Sequence of chain 1.C:
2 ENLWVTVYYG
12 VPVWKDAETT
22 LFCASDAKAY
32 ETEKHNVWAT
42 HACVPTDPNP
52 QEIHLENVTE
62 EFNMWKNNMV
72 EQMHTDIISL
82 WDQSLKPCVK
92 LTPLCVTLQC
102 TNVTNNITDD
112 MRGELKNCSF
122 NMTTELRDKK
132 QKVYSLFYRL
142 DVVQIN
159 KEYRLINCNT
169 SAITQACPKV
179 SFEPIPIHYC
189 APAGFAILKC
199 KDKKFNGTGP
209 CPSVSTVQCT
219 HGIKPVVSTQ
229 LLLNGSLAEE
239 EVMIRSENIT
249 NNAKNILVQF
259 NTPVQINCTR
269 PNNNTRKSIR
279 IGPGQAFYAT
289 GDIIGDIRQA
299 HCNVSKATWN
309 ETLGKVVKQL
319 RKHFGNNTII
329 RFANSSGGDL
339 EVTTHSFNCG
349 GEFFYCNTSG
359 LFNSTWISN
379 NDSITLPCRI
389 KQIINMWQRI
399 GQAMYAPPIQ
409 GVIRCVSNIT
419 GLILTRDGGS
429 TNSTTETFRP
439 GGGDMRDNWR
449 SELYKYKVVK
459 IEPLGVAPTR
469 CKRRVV

Binding-site contacts:
Ligand atom C1 contacts residue ASN332 of chain 1.C at 1.4 Å.
Ligand atom O2 contacts residue NAG2 of chain 1.U at 3.4 Å.
Ligand atom C6 contacts residue NAG1 of chain 1.DA at 4.5 Å.
Ligand atom O7 contacts residue ASN355 of chain 1.C at 4.0 Å.
Ligand atom O5 contacts residue ASN332 of chain 1.C at 2.3 Å (h-bond).
Ligand atom C2 contacts residue ASN332 of chain 1.C at 2.6 Å.
Ligand atom C3 contacts residue NAG1 of chain 1.DA at 4.1 Å.
Ligand atom C8 contacts residue ASN332 of chain 1.C at 3.6 Å.
Ligand atom C1 contacts residue NAG1 of chain 1.DA at 4.4 Å.
Ligand atom O3 contacts residue NAG1 of chain 1.DA at 3.5 Å.
Ligand atom C8 contacts residue THR341 of chain 1.C at 4.3 Å.
Ligand atom O4 contacts residue NAG2 of chain 1.DA at 4.0 Å.
Ligand atom N2 contacts residue ASN332 of chain 1.C at 2.6 Å (h-bond).
Ligand atom O6 contacts residue ASN332 of chain 1.C at 4.5 Å.
Ligand atom C5 contacts residue NAG1 of chain 1.DA at 4.4 Å.
Ligand atom C8 contacts residue SER333 of chain 1.C at 4.2 Å.
Ligand atom C4 contacts residue NAG2 of chain 1.U at 3.9 Å.
Ligand atom C7 contacts residue ASN355 of chain 1.C at 4.5 Å.
Ligand atom C5 contacts residue NAG2 of chain 1.DA at 3.7 Å.
Ligand atom N2 contacts residue SER333 of chain 1.C at 4.1 Å.
Ligand atom C4 contacts residue NAG2 of chain 1.DA at 4.5 Å.
Ligand atom O5 contacts residue NAG1 of chain 1.DA at 4.1 Å.
Ligand atom C4 contacts residue ASN332 of chain 1.C at 4.3 Å.
Ligand atom O5 contacts residue NAG2 of chain 1.U at 4.4 Å.
Ligand atom C2 contacts residue NAG1 of chain 1.DA at 3.9 Å.
Ligand atom C7 contacts residue NAG1 of chain 1.DA at 3.8 Å.
Ligand atom O7 contacts residue ASN332 of chain 1.C at 4.3 Å.
Ligand atom C5 contacts residue ASN332 of chain 1.C at 3.6 Å.
Ligand atom N2 contacts residue NAG1 of chain 1.DA at 4.3 Å.
Ligand atom O6 contacts residue NAG1 of chain 1.DA at 4.0 Å.
Ligand atom O6 contacts residue NAG2 of chain 1.DA at 3.7 Å.
Ligand atom C6 contacts residue NAG2 of chain 1.DA at 3.8 Å.
Ligand atom C3 contacts residue ASN332 of chain 1.C at 3.9 Å.
Ligand atom O7 contacts residue NAG1 of chain 1.DA at 2.9 Å (h-bond).
Ligand atom C4 contacts residue NAG1 of chain 1.DA at 4.0 Å.
Ligand atom C7 contacts residue ASN332 of chain 1.C at 3.3 Å.

A small-molecule ligand and the protein it binds are described below.
Small molecule (SMILES): CC(=O)N[C@H]1[C@H](O[C@H]2[C@H](O)[C@@H](NC(C)=O)CO[C@@H]2CO)O[C@H](CO)[C@@H](O[C@@H]2O[C@H](CO[C@H]3O[C@H](CO)[C@@H](O)[C@H](O)[C@@H]3O)[C@@H](O)[C@H](O[C@H]3O[C@H](CO)[C@@H](O)[C@H](O)[C@@H]3O)[C@@H]2O)[C@@H]1O